Binding-site contacts:
Ligand atom C7 contacts residue SER292 of chain 2.A at 4.3 Å.
Ligand atom C9 contacts residue SER292 of chain 2.A at 3.8 Å.
Ligand atom C14 contacts residue TRP450 of chain 2.A at 4.3 Å (hydrophobic).
Ligand atom C8 contacts residue TYR163 of chain 2.A at 4.3 Å (hydrophobic).
Ligand atom C6 contacts residue TRP160 of chain 2.A at 4.4 Å (hydrophobic).
Ligand atom C9 contacts residue SER290 of chain 2.A at 4.3 Å.
Ligand atom C9 contacts residue TYR468 of chain 2.A at 4.2 Å (hydrophobic).
Ligand atom C10 contacts residue ALA291 of chain 2.A at 3.8 Å (hydrophobic).
Ligand atom C9 contacts residue NAD1 of chain 2.D at 4.3 Å.
Ligand atom C6 contacts residue LEU118 of chain 2.A at 3.9 Å (hydrophobic).
Ligand atom C6 contacts residue TRP450 of chain 2.A at 4.0 Å (hydrophobic).
Ligand atom C8 contacts residue SER290 of chain 2.A at 4.1 Å.
Ligand atom C8 contacts residue GLN164 of chain 2.A at 4.4 Å.
Ligand atom C10 contacts residue SER292 of chain 2.A at 3.2 Å.
Ligand atom OAB contacts residue ALA291 of chain 2.A at 3.2 Å (h-bond).
Ligand atom OAB contacts residue GLN164 of chain 2.A at 4.0 Å.
Ligand atom C7 contacts residue TYR163 of chain 2.A at 4.0 Å (hydrophobic).
Ligand atom OAB contacts residue ASN159 of chain 2.A at 3.8 Å.
Ligand atom C8 contacts residue TRP160 of chain 2.A at 3.7 Å (hydrophobic).
Ligand atom C8 contacts residue SER292 of chain 2.A at 4.4 Å.
Ligand atom C10 contacts residue PHE456 of chain 2.A at 4.1 Å (hydrophobic).
Ligand atom C11 contacts residue TYR163 of chain 2.A at 4.2 Å (hydrophobic).
Ligand atom C14 contacts residue LEU118 of chain 2.A at 4.3 Å (hydrophobic).
Ligand atom C9 contacts residue PHE456 of chain 2.A at 3.9 Å (hydrophobic).
Ligand atom C10 contacts residue NAD1 of chain 2.D at 3.8 Å.
Ligand atom C5 contacts residue ARG285 of chain 2.A at 4.2 Å.
Ligand atom C9 contacts residue GLN164 of chain 2.A at 3.9 Å.
Ligand atom C10 contacts residue SER290 of chain 2.A at 3.3 Å.
Ligand atom C11 contacts residue TRP160 of chain 2.A at 3.6 Å (hydrophobic).
Ligand atom C14 contacts residue ARG285 of chain 2.A at 3.9 Å.
Ligand atom C6 contacts residue TYR163 of chain 2.A at 4.4 Å (hydrophobic).
Ligand atom OAB contacts residue SER290 of chain 2.A at 3.4 Å (h-bond).
Ligand atom C9 contacts residue TYR163 of chain 2.A at 4.5 Å (hydrophobic).
Ligand atom OAB contacts residue SER292 of chain 2.A at 4.1 Å.
Ligand atom OAB contacts residue NAD1 of chain 2.D at 3.1 Å.
Ligand atom C10 contacts residue GLN164 of chain 2.A at 4.5 Å.
Ligand atom OAB contacts residue TRP160 of chain 2.A at 4.3 Å.

This small molecule binds to this protein.
Small molecule (SMILES): CCCCCCCC=O

Sequence of chain 2.A:
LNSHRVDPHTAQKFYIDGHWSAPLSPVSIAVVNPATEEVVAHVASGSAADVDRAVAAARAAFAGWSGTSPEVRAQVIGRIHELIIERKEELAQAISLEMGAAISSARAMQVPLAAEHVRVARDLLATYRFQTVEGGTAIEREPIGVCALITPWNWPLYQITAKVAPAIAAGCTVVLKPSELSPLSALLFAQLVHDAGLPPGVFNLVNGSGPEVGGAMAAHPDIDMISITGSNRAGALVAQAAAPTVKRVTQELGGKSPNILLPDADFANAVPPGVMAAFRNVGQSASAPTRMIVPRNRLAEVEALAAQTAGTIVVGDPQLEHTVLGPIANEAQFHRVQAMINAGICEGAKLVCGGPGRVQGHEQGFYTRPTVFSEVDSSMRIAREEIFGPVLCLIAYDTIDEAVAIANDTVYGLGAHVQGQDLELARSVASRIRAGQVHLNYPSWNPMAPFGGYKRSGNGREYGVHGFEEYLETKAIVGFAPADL